Sequence of chain 10.E:
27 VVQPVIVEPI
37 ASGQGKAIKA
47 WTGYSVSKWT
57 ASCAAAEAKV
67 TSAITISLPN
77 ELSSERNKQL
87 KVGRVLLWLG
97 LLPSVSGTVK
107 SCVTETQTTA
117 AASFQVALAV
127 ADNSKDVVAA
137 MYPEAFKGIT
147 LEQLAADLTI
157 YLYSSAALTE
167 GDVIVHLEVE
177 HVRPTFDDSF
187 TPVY

Binding-site contacts:
Ligand atom O4' contacts residue LYS143 of chain 10.E at 4.2 Å.
Ligand atom C2' contacts residue LYS143 of chain 10.E at 4.5 Å.
Ligand atom C1' contacts residue GLU140 of chain 10.E at 3.2 Å.
Ligand atom C4 contacts residue TRP47 of chain 10.E at 3.9 Å (hydrophobic).
Ligand atom N9 contacts residue GLU140 of chain 10.E at 4.1 Å.
Ligand atom O4' contacts residue TRP47 of chain 10.E at 4.0 Å.
Ligand atom N6 contacts residue TRP47 of chain 10.E at 4.2 Å.
Ligand atom N7 contacts residue TRP47 of chain 10.E at 4.0 Å.
Ligand atom N7 contacts residue LYS143 of chain 10.E at 3.7 Å.
Ligand atom N9 contacts residue LYS143 of chain 10.E at 3.8 Å.
Ligand atom N1 contacts residue TRP47 of chain 10.E at 3.8 Å.
Ligand atom C8 contacts residue LYS143 of chain 10.E at 2.8 Å.
Ligand atom C8 contacts residue GLU140 of chain 10.E at 4.1 Å.
Ligand atom O2' contacts residue GLU140 of chain 10.E at 3.0 Å (salt-bridge).
Ligand atom C2 contacts residue TRP47 of chain 10.E at 3.8 Å (hydrophobic).
Ligand atom N9 contacts residue TRP47 of chain 10.E at 4.0 Å.
Ligand atom C8 contacts residue TRP47 of chain 10.E at 4.0 Å (hydrophobic).
Ligand atom C6 contacts residue TRP47 of chain 10.E at 3.9 Å (hydrophobic).
Ligand atom C5 contacts residue TRP47 of chain 10.E at 4.0 Å (hydrophobic).
Ligand atom C1' contacts residue TRP47 of chain 10.E at 4.3 Å (hydrophobic).
Ligand atom OP1 contacts residue LYS45 of chain 24.F at 4.3 Å.
Ligand atom C2' contacts residue GLU140 of chain 10.E at 3.5 Å.
Ligand atom C1' contacts residue LYS143 of chain 10.E at 4.0 Å.
Ligand atom N3 contacts residue TRP47 of chain 10.E at 3.9 Å.
Ligand atom O4' contacts residue GLU140 of chain 10.E at 4.1 Å.

Sequence of chain 24.F:
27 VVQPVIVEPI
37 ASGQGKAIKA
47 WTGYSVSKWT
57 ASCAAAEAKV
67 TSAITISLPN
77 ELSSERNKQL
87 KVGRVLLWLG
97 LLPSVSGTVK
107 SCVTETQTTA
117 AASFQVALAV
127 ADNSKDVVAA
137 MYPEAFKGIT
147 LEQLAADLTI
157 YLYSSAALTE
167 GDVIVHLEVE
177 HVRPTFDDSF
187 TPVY

The protein below binds the small molecule below.
Small molecule (SMILES): Nc1ncnc2c1ncn2[C@@H]1O[C@H](COP(=O)=O)[C@@H](O[P](=O)(O)OC[C@H]2O[C@@H](n3ccc(=O)[nH]c3=O)[C@H](O)[C@@H]2O)[C@H]1O